Sequence of chain 1.B:
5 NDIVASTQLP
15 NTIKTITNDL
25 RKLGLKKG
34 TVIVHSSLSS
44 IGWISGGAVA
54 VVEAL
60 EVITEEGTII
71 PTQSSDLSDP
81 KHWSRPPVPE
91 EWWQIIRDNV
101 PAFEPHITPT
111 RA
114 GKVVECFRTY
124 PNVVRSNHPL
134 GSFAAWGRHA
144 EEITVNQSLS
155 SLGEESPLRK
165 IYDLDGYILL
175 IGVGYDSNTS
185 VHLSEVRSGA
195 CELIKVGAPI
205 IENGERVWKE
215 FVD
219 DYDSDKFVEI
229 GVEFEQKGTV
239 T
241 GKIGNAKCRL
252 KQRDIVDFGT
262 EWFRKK

The protein below binds the small molecule below.
Small molecule (SMILES): O=c1cc[nH]c(=O)[nH]1

Sequence of chain 1.A:
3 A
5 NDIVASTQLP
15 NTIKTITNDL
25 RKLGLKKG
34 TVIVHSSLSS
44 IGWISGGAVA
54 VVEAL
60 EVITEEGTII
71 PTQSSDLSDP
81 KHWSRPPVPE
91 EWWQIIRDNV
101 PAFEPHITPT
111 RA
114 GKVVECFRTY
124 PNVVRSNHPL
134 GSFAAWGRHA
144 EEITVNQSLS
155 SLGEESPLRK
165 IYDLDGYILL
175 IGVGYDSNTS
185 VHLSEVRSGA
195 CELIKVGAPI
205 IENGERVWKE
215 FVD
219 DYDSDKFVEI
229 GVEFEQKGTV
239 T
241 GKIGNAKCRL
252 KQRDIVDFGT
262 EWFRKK

Binding-site contacts:
Ligand atom C2 contacts residue SER84 of chain 1.B at 4.4 Å.
Ligand atom O2 contacts residue TRP83 of chain 1.B at 3.5 Å.
Ligand atom O4 contacts residue TRP83 of chain 1.B at 3.7 Å.
Ligand atom O4 contacts residue PRO86 of chain 1.B at 3.7 Å.
Ligand atom O4 contacts residue ARG111 of chain 1.B at 4.4 Å.
Ligand atom C2 contacts residue TRP83 of chain 1.B at 3.5 Å (hydrophobic).
Ligand atom N3 contacts residue TRP83 of chain 1.B at 3.8 Å.
Ligand atom C4 contacts residue ARG111 of chain 1.B at 3.7 Å.
Ligand atom N1 contacts residue ARG85 of chain 1.B at 4.4 Å.
Ligand atom C6 contacts residue ASP76 of chain 1.B at 4.3 Å.
Ligand atom C6 contacts residue TRP83 of chain 1.B at 3.5 Å (hydrophobic).
Ligand atom N3 contacts residue ARG85 of chain 1.B at 3.4 Å (salt-bridge).
Ligand atom N1 contacts residue ARG111 of chain 1.B at 3.2 Å (salt-bridge).
Ligand atom C4 contacts residue ARG85 of chain 1.B at 4.2 Å.
Ligand atom O2 contacts residue PRO86 of chain 1.B at 3.3 Å (h-bond).
Ligand atom C6 contacts residue SER75 of chain 1.B at 3.8 Å.
Ligand atom C6 contacts residue ARG111 of chain 1.B at 3.3 Å.
Ligand atom O2 contacts residue ARG85 of chain 1.B at 2.9 Å (salt-bridge).
Ligand atom C4 contacts residue TRP83 of chain 1.B at 3.6 Å (hydrophobic).
Ligand atom C2 contacts residue ARG85 of chain 1.B at 3.5 Å.
Ligand atom C5 contacts residue ASP76 of chain 1.B at 3.8 Å.
Ligand atom C5 contacts residue TRP83 of chain 1.B at 3.7 Å (hydrophobic).
Ligand atom N1 contacts residue TRP83 of chain 1.B at 3.5 Å.
Ligand atom C2 contacts residue PRO86 of chain 1.B at 3.5 Å (hydrophobic).
Ligand atom C2 contacts residue ARG111 of chain 1.B at 3.3 Å.
Ligand atom C5 contacts residue ARG111 of chain 1.B at 3.7 Å.
Ligand atom C4 contacts residue PRO86 of chain 1.B at 3.7 Å (hydrophobic).
Ligand atom N3 contacts residue ARG111 of chain 1.B at 3.5 Å (salt-bridge).
Ligand atom O2 contacts residue SER84 of chain 1.B at 3.4 Å (h-bond).
Ligand atom O2 contacts residue ARG111 of chain 1.B at 3.8 Å.
Ligand atom N3 contacts residue PRO86 of chain 1.B at 2.8 Å (h-bond).
Ligand atom O4 contacts residue TRP46 of chain 1.A at 4.2 Å.
Ligand atom O4 contacts residue MSE4 of chain 1.A at 3.8 Å.